Sequence of chain 1.A:
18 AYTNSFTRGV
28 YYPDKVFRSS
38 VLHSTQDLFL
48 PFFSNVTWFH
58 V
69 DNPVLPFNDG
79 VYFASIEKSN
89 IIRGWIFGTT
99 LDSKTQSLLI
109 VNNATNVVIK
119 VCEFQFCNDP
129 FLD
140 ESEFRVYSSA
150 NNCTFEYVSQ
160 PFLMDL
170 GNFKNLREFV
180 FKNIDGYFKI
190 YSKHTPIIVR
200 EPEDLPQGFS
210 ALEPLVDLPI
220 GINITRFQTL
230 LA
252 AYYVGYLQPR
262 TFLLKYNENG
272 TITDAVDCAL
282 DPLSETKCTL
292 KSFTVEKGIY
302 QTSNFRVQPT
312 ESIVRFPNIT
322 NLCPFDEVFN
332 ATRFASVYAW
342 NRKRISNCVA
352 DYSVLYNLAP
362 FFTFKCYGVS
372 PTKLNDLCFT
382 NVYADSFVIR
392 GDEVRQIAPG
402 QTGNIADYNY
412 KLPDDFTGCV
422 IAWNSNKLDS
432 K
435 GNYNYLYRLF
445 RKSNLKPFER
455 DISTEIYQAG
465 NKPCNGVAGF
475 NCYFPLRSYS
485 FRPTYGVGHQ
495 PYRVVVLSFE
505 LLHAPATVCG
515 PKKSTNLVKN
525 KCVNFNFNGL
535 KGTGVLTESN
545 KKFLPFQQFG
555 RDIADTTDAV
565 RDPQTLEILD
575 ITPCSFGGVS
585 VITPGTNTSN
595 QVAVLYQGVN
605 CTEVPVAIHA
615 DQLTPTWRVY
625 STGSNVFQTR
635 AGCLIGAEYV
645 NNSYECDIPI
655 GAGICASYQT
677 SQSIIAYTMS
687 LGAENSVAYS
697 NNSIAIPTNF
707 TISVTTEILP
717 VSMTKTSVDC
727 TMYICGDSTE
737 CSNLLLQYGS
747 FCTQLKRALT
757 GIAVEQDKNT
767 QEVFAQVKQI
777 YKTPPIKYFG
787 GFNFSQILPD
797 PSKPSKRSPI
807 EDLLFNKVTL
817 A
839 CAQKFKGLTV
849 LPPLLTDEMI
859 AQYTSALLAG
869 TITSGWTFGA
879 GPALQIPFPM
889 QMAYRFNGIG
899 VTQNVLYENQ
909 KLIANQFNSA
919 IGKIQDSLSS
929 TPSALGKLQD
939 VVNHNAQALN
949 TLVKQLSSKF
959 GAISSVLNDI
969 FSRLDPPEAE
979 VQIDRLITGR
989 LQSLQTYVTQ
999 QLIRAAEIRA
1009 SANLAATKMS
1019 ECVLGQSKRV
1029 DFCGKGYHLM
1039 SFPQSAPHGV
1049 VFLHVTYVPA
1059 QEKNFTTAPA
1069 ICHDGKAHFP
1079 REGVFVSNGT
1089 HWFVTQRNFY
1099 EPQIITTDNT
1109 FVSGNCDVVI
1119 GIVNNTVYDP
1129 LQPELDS

This small molecule binds to this protein.
Small molecule (SMILES): CC(=O)N[C@H]1[C@H](O[C@H]2[C@H](O)[C@@H](NC(C)=O)CO[C@@H]2CO)O[C@H](CO)[C@@H](O)[C@@H]1O

Binding-site contacts:
Ligand atom C2 contacts residue ASN789 of chain 1.A at 2.5 Å.
Ligand atom C1 contacts residue ASN789 of chain 1.A at 1.4 Å.
Ligand atom C7 contacts residue ASN789 of chain 1.A at 4.1 Å.
Ligand atom C4 contacts residue ASN789 of chain 1.A at 4.2 Å.
Ligand atom C6 contacts residue SER791 of chain 1.A at 4.4 Å.
Ligand atom N2 contacts residue ASN789 of chain 1.A at 3.0 Å (h-bond).
Ligand atom C5 contacts residue ASN789 of chain 1.A at 3.6 Å.
Ligand atom C6 contacts residue GLN792 of chain 1.A at 4.2 Å.
Ligand atom O5 contacts residue SER791 of chain 1.A at 3.9 Å.
Ligand atom C3 contacts residue ASN789 of chain 1.A at 3.8 Å.
Ligand atom C5 contacts residue SER791 of chain 1.A at 3.7 Å.
Ligand atom C1 contacts residue SER791 of chain 1.A at 3.9 Å.
Ligand atom O5 contacts residue ASN789 of chain 1.A at 2.3 Å (h-bond).